Sequence of chain 6.A:
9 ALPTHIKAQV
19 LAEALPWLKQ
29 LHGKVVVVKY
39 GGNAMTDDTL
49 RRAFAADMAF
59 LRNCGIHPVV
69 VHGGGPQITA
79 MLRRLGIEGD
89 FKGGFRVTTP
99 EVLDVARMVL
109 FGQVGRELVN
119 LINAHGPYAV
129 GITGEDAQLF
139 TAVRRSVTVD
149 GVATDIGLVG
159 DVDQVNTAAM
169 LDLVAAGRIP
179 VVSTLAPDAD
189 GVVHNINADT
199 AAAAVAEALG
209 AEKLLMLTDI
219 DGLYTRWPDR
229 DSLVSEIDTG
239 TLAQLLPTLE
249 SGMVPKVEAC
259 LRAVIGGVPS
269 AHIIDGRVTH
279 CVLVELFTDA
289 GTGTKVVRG

The small molecule below binds the protein below.
Small molecule (SMILES): NC(=[NH2+])NCCC[C@H](N)C(=O)O

Binding-site contacts:
Ligand atom CZ contacts residue ALA288 of chain 6.A at 3.4 Å (hydrophobic).
Ligand atom N contacts residue GLU283 of chain 6.A at 2.7 Å (salt-bridge).
Ligand atom OXT contacts residue LEU284 of chain 6.A at 3.6 Å.
Ligand atom C contacts residue HIS270 of chain 6.A at 3.7 Å.
Ligand atom O contacts residue TRP25 of chain 6.A at 3.8 Å.
Ligand atom N contacts residue TRP25 of chain 6.A at 3.6 Å.
Ligand atom CD contacts residue GLU283 of chain 6.A at 3.8 Å.
Ligand atom CA contacts residue GLU283 of chain 6.A at 3.6 Å.
Ligand atom OXT contacts residue HIS270 of chain 6.A at 3.6 Å.
Ligand atom NH2 contacts residue SER233 of chain 6.A at 2.8 Å (h-bond).
Ligand atom NH1 contacts residue LYS293 of chain 6.A at 3.5 Å (salt-bridge).
Ligand atom CZ contacts residue GLU283 of chain 6.A at 3.4 Å.
Ligand atom NH1 contacts residue SER233 of chain 6.A at 3.3 Å (h-bond).
Ligand atom CG contacts residue GLU283 of chain 6.A at 3.3 Å.
Ligand atom OXT contacts residue LYS211 of chain 6.A at 3.2 Å (salt-bridge).
Ligand atom NH1 contacts residue GLU283 of chain 6.A at 3.3 Å (salt-bridge).
Ligand atom NE contacts residue ALA288 of chain 6.A at 3.6 Å (h-bond).
Ligand atom NE contacts residue GLU283 of chain 6.A at 2.7 Å (salt-bridge).
Ligand atom NH1 contacts residue THR292 of chain 6.A at 3.5 Å (h-bond).
Ligand atom OXT contacts residue GLU283 of chain 6.A at 3.3 Å (salt-bridge).
Ligand atom CA contacts residue TRP25 of chain 6.A at 3.5 Å (hydrophobic).
Ligand atom N contacts residue LEU284 of chain 6.A at 2.7 Å (h-bond).
Ligand atom NE contacts residue GLY289 of chain 6.A at 3.7 Å.
Ligand atom CZ contacts residue SER233 of chain 6.A at 3.5 Å.
Ligand atom NE contacts residue LYS293 of chain 6.A at 3.9 Å.
Ligand atom CB contacts residue THR286 of chain 6.A at 3.6 Å.
Ligand atom NH1 contacts residue GLY291 of chain 6.A at 2.9 Å (h-bond).
Ligand atom CZ contacts residue LYS293 of chain 6.A at 3.7 Å.
Ligand atom C contacts residue GLU283 of chain 6.A at 3.7 Å.
Ligand atom N contacts residue THR286 of chain 6.A at 2.8 Å (h-bond).
Ligand atom O contacts residue LYS293 of chain 6.A at 2.8 Å (salt-bridge).
Ligand atom C contacts residue LYS211 of chain 6.A at 3.3 Å.
Ligand atom NH2 contacts residue ALA288 of chain 6.A at 3.2 Å (h-bond).
Ligand atom CB contacts residue ASP287 of chain 6.A at 3.7 Å.
Ligand atom CD contacts residue ALA288 of chain 6.A at 3.8 Å (hydrophobic).
Ligand atom O contacts residue HIS270 of chain 6.A at 3.3 Å.
Ligand atom O contacts residue LYS211 of chain 6.A at 2.8 Å (salt-bridge).
Ligand atom CD contacts residue ASP287 of chain 6.A at 3.5 Å.
Ligand atom CA contacts residue THR286 of chain 6.A at 3.7 Å.
Ligand atom C contacts residue TRP25 of chain 6.A at 3.8 Å (hydrophobic).